The small molecule below binds the protein below.
Small molecule (SMILES): O=Cc1ccc(O)cc1

Sequence of chain 1.B:
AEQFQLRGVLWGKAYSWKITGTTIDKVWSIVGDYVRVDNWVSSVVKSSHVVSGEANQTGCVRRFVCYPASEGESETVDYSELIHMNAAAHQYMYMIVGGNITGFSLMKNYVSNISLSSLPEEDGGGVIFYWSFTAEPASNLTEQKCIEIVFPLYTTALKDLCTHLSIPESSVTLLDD

Sequence of chain 1.A:
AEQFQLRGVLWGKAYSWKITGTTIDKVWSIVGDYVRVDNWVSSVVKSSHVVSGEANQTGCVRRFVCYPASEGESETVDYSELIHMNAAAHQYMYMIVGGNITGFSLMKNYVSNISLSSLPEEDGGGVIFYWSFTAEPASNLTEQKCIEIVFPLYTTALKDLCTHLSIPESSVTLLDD

Binding-site contacts:
Ligand atom C2 contacts residue ARG95 of chain 1.B at 3.4 Å.
Ligand atom C1 contacts residue TYR111 of chain 1.B at 4.0 Å (hydrophobic).
Ligand atom C6 contacts residue GLU34 of chain 1.A at 4.3 Å.
Ligand atom C1 contacts residue ARG95 of chain 1.B at 3.8 Å.
Ligand atom C5 contacts residue ARG95 of chain 1.B at 4.0 Å.
Ligand atom C4 contacts residue ARG95 of chain 1.B at 3.7 Å.
Ligand atom O1' contacts residue ARG95 of chain 1.B at 4.1 Å.
Ligand atom C4 contacts residue VAL83 of chain 1.B at 4.0 Å (hydrophobic).
Ligand atom C1' contacts residue GLU34 of chain 1.A at 3.4 Å.
Ligand atom C6 contacts residue TYR111 of chain 1.B at 3.8 Å (hydrophobic).
Ligand atom C1' contacts residue ARG95 of chain 1.B at 4.3 Å.
Ligand atom C4 contacts residue HIS81 of chain 1.B at 3.6 Å.
Ligand atom O4 contacts residue VAL83 of chain 1.B at 3.2 Å.
Ligand atom C1 contacts residue GLU34 of chain 1.A at 3.8 Å.
Ligand atom C5 contacts residue VAL83 of chain 1.B at 4.2 Å (hydrophobic).
Ligand atom C3 contacts residue HIS81 of chain 1.B at 4.0 Å.
Ligand atom C5 contacts residue TYR111 of chain 1.B at 4.4 Å (hydrophobic).
Ligand atom C3 contacts residue ARG95 of chain 1.B at 3.6 Å.
Ligand atom C1' contacts residue TYR111 of chain 1.B at 4.2 Å (hydrophobic).
Ligand atom O1' contacts residue GLU34 of chain 1.A at 3.4 Å.
Ligand atom O4 contacts residue ARG95 of chain 1.B at 4.2 Å.
Ligand atom C6 contacts residue ARG95 of chain 1.B at 4.2 Å.
Ligand atom O4 contacts residue HIS81 of chain 1.B at 2.5 Å (h-bond).
Ligand atom C2 contacts residue GLU34 of chain 1.A at 4.4 Å.